Binding-site contacts:
Ligand atom C2' contacts residue LYS123 of chain 1.B at 3.3 Å.
Ligand atom N7 contacts residue ARG113 of chain 1.B at 3.0 Å (salt-bridge).
Ligand atom P contacts residue ASP116 of chain 1.B at 3.0 Å.
Ligand atom C1' contacts residue ASP116 of chain 1.B at 3.2 Å.
Ligand atom O4' contacts residue LYS123 of chain 1.B at 2.7 Å (salt-bridge).
Ligand atom C2' contacts residue ASP116 of chain 1.B at 3.5 Å.
Ligand atom O4' contacts residue ALA117 of chain 1.B at 3.1 Å (h-bond).
Ligand atom C5 contacts residue ASP115 of chain 1.B at 2.7 Å.
Ligand atom O2' contacts residue VAL119 of chain 1.B at 3.1 Å.
Ligand atom O2' contacts residue ALA120 of chain 1.B at 2.7 Å.
Ligand atom N2 contacts residue ASP115 of chain 1.B at 3.3 Å.
Ligand atom C8 contacts residue ARG113 of chain 1.B at 2.5 Å.
Ligand atom C2 contacts residue ALA86 of chain 1.B at 3.4 Å (hydrophobic).
Ligand atom C8 contacts residue ASP115 of chain 1.B at 3.4 Å.
Ligand atom C5' contacts residue LYS123 of chain 1.B at 3.3 Å.
Ligand atom O3' contacts residue ASP116 of chain 1.B at 2.6 Å (salt-bridge).
Ligand atom OP2 contacts residue ASP116 of chain 1.B at 3.3 Å (salt-bridge).
Ligand atom C3' contacts residue ASP116 of chain 1.B at 3.3 Å.
Ligand atom N7 contacts residue ASP115 of chain 1.B at 3.1 Å (salt-bridge).
Ligand atom N7 contacts residue VAL119 of chain 1.B at 2.7 Å.
Ligand atom C4' contacts residue ASP116 of chain 1.B at 3.5 Å.
Ligand atom N1 contacts residue ASP115 of chain 1.B at 3.4 Å.
Ligand atom C2 contacts residue ASP115 of chain 1.B at 3.2 Å.
Ligand atom C4 contacts residue ASP115 of chain 1.B at 2.9 Å.
Ligand atom C5 contacts residue ARG113 of chain 1.B at 3.5 Å.
Ligand atom N9 contacts residue ASP115 of chain 1.B at 3.3 Å (salt-bridge).
Ligand atom O5' contacts residue VAL119 of chain 1.B at 3.1 Å.
Ligand atom OP1 contacts residue ASP116 of chain 1.B at 3.0 Å (salt-bridge).
Ligand atom O2' contacts residue LYS123 of chain 1.B at 3.1 Å.
Ligand atom O2' contacts residue ASP116 of chain 1.B at 2.9 Å.
Ligand atom O6 contacts residue THR118 of chain 1.B at 2.6 Å.
Ligand atom C6 contacts residue ASP115 of chain 1.B at 3.1 Å.
Ligand atom C6 contacts residue THR118 of chain 1.B at 3.3 Å.
Ligand atom C4 contacts residue ARG113 of chain 1.B at 3.5 Å.
Ligand atom C8 contacts residue VAL119 of chain 1.B at 2.8 Å (hydrophobic).
Ligand atom C1' contacts residue LYS123 of chain 1.B at 2.6 Å.
Ligand atom O5' contacts residue LYS123 of chain 1.B at 2.2 Å (salt-bridge).
Ligand atom N3 contacts residue ASP115 of chain 1.B at 3.4 Å (salt-bridge).
Ligand atom O4' contacts residue ASP116 of chain 1.B at 3.1 Å.
Ligand atom N9 contacts residue ARG113 of chain 1.B at 3.0 Å (salt-bridge).

A protein and the small-molecule ligand that binds it are described below.
Small molecule (SMILES): Nc1nc(=O)c2ncn([C@@H]3O[C@H](CO)[C@@H](O[P](=O)(O)OC[C@H]4O[C@@H](n5cnc6c(N)ncnc65)[C@H](O)[C@@H]4O[P](=O)(O)OC[C@H]4O[C@@H](n5cnc6c(N)ncnc65)[C@H](O)[C@@H]4O)[C@H]3O)c2[nH]1

Sequence of chain 1.B:
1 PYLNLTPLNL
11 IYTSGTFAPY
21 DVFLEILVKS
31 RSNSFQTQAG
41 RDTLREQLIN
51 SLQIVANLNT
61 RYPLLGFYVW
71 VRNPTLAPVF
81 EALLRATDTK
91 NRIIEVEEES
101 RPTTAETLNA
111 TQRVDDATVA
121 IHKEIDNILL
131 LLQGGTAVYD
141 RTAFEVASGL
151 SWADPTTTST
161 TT